Binding-site contacts:
Ligand atom N2 contacts residue VAL153 of chain 1.C at 3.3 Å.
Ligand atom C3B contacts residue ASP19 of chain 1.C at 3.6 Å.
Ligand atom O3A contacts residue GLY21 of chain 1.C at 3.2 Å (h-bond).
Ligand atom O6 contacts residue LYS150 of chain 1.C at 3.4 Å (salt-bridge).
Ligand atom C6 contacts residue ASP152 of chain 1.C at 3.5 Å.
Ligand atom O1B contacts residue LYS22 of chain 1.C at 3.1 Å (salt-bridge).
Ligand atom O3G contacts residue VAL18 of chain 1.C at 3.3 Å.
Ligand atom C6 contacts residue LYS150 of chain 1.C at 3.4 Å.
Ligand atom O2G contacts residue THR46 of chain 1.C at 3.5 Å (h-bond).
Ligand atom O1G contacts residue THR46 of chain 1.C at 2.4 Å (h-bond).
Ligand atom O2A contacts residue THR24 of chain 1.C at 2.6 Å (h-bond).
Ligand atom C5 contacts residue LYS150 of chain 1.C at 3.5 Å.
Ligand atom PG contacts residue THR46 of chain 1.C at 3.5 Å.
Ligand atom N7 contacts residue ASN149 of chain 1.C at 3.1 Å (h-bond).
Ligand atom O6 contacts residue SER184 of chain 1.C at 3.3 Å (h-bond).
Ligand atom O6 contacts residue LEU186 of chain 1.C at 3.3 Å (h-bond).
Ligand atom O6 contacts residue ALA185 of chain 1.C at 2.9 Å (h-bond).
Ligand atom O2B contacts residue LYS22 of chain 1.C at 2.8 Å (salt-bridge).
Ligand atom O2A contacts residue GLY21 of chain 1.C at 3.3 Å.
Ligand atom O5' contacts residue THR24 of chain 1.C at 3.6 Å (h-bond).
Ligand atom O6 contacts residue ASN149 of chain 1.C at 3.2 Å (h-bond).
Ligand atom O2B contacts residue GLY21 of chain 1.C at 3.2 Å (h-bond).
Ligand atom PB contacts residue LYS22 of chain 1.C at 3.5 Å.
Ligand atom C6 contacts residue LEU186 of chain 1.C at 3.5 Å (hydrophobic).
Ligand atom PA contacts residue THR24 of chain 1.C at 3.6 Å.
Ligand atom N3 contacts residue LEU186 of chain 1.C at 3.6 Å.
Ligand atom O2B contacts residue HIS20 of chain 1.C at 3.4 Å (h-bond).
Ligand atom O3G contacts residue LYS22 of chain 1.C at 2.6 Å (salt-bridge).
Ligand atom C2 contacts residue ASP152 of chain 1.C at 3.5 Å.
Ligand atom O6 contacts residue ASP152 of chain 1.C at 3.4 Å (salt-bridge).
Ligand atom N1 contacts residue ASP152 of chain 1.C at 2.8 Å (salt-bridge).
Ligand atom C5 contacts residue LEU186 of chain 1.C at 3.5 Å (hydrophobic).
Ligand atom O2B contacts residue ASP19 of chain 1.C at 3.4 Å (salt-bridge).
Ligand atom O1B contacts residue THR23 of chain 1.C at 2.6 Å (h-bond).
Ligand atom O4' contacts residue LYS150 of chain 1.C at 3.4 Å (salt-bridge).
Ligand atom O3G contacts residue ASP19 of chain 1.C at 3.2 Å (salt-bridge).
Ligand atom N9 contacts residue LYS150 of chain 1.C at 3.6 Å.
Ligand atom O2A contacts residue THR23 of chain 1.C at 3.3 Å (h-bond).
Ligand atom N2 contacts residue ASP152 of chain 1.C at 2.9 Å (salt-bridge).
Ligand atom O3G contacts residue GLY96 of chain 1.C at 3.2 Å (h-bond).

A small-molecule ligand and the protein it binds are described below.
Small molecule (SMILES): Nc1nc2c(ncn2[C@@H]2O[C@H](CO[P](=O)(O)O[P](=O)(O)CP(=O)(O)O)[C@@H](O)[C@H]2O)c(=O)[nH]1

Sequence of chain 1.C:
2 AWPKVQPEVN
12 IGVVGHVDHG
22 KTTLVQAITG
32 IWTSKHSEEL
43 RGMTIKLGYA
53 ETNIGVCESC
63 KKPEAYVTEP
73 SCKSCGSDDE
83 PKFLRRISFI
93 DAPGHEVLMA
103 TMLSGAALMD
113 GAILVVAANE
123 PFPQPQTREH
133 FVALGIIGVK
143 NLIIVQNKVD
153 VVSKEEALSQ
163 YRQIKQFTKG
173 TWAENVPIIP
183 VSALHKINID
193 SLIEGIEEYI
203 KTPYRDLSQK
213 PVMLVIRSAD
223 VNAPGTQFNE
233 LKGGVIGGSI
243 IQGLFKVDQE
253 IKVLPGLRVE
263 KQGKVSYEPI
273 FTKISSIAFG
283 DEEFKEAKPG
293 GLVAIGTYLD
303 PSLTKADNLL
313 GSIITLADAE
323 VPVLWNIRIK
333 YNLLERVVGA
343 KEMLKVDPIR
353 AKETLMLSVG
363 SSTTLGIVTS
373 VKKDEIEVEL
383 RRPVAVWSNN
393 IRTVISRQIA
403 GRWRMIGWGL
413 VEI